Sequence of chain 1.D:
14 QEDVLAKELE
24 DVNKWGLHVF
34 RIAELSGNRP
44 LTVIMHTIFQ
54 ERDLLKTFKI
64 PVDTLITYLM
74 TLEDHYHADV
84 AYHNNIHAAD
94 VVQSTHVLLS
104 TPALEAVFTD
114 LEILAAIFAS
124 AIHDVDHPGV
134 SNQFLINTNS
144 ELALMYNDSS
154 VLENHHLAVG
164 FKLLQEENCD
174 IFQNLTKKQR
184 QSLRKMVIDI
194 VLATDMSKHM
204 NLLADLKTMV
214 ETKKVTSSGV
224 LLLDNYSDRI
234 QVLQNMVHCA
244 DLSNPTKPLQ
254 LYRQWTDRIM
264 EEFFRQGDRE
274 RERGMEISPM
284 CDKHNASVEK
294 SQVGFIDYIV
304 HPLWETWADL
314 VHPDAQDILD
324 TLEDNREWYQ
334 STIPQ

The protein below binds the small molecule below.
Small molecule (SMILES): COc1ccc(C2NN(C3CCCCCC3)C(=O)C2(C)C)cc1O/C=C/c1ccccc1

Binding-site contacts:
Ligand atom C19 contacts residue PHE298 of chain 1.D at 3.5 Å (hydrophobic).
Ligand atom C19 contacts residue GLN295 of chain 1.D at 3.9 Å.
Ligand atom C27 contacts residue SER294 of chain 1.D at 2.9 Å.
Ligand atom C1 contacts residue TRP258 of chain 1.D at 4.0 Å (hydrophobic).
Ligand atom N1 contacts residue PHE266 of chain 1.D at 4.0 Å.
Ligand atom C24 contacts residue MET283 of chain 1.D at 3.8 Å (hydrophobic).
Ligand atom O3 contacts residue PHE298 of chain 1.D at 3.5 Å.
Ligand atom C17 contacts residue LEU245 of chain 1.D at 3.3 Å (hydrophobic).
Ligand atom C22 contacts residue MET283 of chain 1.D at 3.1 Å (hydrophobic).
Ligand atom C24 contacts residue PHE298 of chain 1.D at 3.6 Å (hydrophobic).
Ligand atom C27 contacts residue PHE298 of chain 1.D at 3.7 Å (hydrophobic).
Ligand atom C21 contacts residue MET283 of chain 1.D at 3.2 Å (hydrophobic).
Ligand atom C2 contacts residue ILE262 of chain 1.D at 3.8 Å (hydrophobic).
Ligand atom C21 contacts residue GLN295 of chain 1.D at 4.0 Å.
Ligand atom C1 contacts residue ILE262 of chain 1.D at 3.6 Å (hydrophobic).
Ligand atom O3 contacts residue GLN295 of chain 1.D at 3.0 Å (h-bond).
Ligand atom C20 contacts residue MET283 of chain 1.D at 3.5 Å (hydrophobic).
Ligand atom C26 contacts residue SER294 of chain 1.D at 3.8 Å.
Ligand atom C23 contacts residue PHE298 of chain 1.D at 3.2 Å (hydrophobic).
Ligand atom C22 contacts residue PHE298 of chain 1.D at 3.3 Å (hydrophobic).
Ligand atom O2 contacts residue MET199 of chain 1.D at 3.0 Å.
Ligand atom C23 contacts residue MET283 of chain 1.D at 3.4 Å (hydrophobic).
Ligand atom C22 contacts residue SER294 of chain 1.D at 3.5 Å.
Ligand atom C18 contacts residue PHE298 of chain 1.D at 3.6 Å (hydrophobic).
Ligand atom C16 contacts residue HIS86 of chain 1.D at 3.5 Å.
Ligand atom C26 contacts residue PHE298 of chain 1.D at 3.9 Å (hydrophobic).
Ligand atom C14 contacts residue MET199 of chain 1.D at 3.6 Å (hydrophobic).
Ligand atom C13 contacts residue EDO1 of chain 1.OA at 3.9 Å.
Ligand atom O1 contacts residue GLN295 of chain 1.D at 3.3 Å (h-bond).
Ligand atom C20 contacts residue GLN295 of chain 1.D at 3.8 Å.
Ligand atom C5 contacts residue PHE298 of chain 1.D at 3.8 Å (hydrophobic).
Ligand atom C1 contacts residue THR259 of chain 1.D at 3.8 Å.
Ligand atom C7 contacts residue MET199 of chain 1.D at 3.8 Å (hydrophobic).
Ligand atom C21 contacts residue PHE298 of chain 1.D at 3.3 Å (hydrophobic).
Ligand atom C21 contacts residue SER294 of chain 1.D at 3.5 Å.
Ligand atom C2 contacts residue PHE298 of chain 1.D at 3.6 Å (hydrophobic).
Ligand atom C27 contacts residue MET283 of chain 1.D at 3.3 Å (hydrophobic).
Ligand atom C3 contacts residue PHE298 of chain 1.D at 4.0 Å (hydrophobic).
Ligand atom O1 contacts residue ILE262 of chain 1.D at 3.7 Å.
Ligand atom C1 contacts residue ASN247 of chain 1.D at 3.8 Å.